Binding-site contacts:
Ligand atom CB contacts residue HEM1 of chain 1.L at 3.8 Å.
Ligand atom N1 contacts residue GOL1 of chain 1.O at 3.4 Å (h-bond).
Ligand atom N contacts residue GLN183 of chain 1.B at 2.6 Å (h-bond).
Ligand atom NO contacts residue PRO270 of chain 1.B at 3.9 Å.
Ligand atom O3 contacts residue TRP292 of chain 1.B at 2.9 Å (h-bond).
Ligand atom CD contacts residue VAL272 of chain 1.B at 3.9 Å (hydrophobic).
Ligand atom O2 contacts residue PRO270 of chain 1.B at 3.9 Å.
Ligand atom CB contacts residue GLN183 of chain 1.B at 3.4 Å.
Ligand atom O contacts residue GLN183 of chain 1.B at 2.9 Å (h-bond).
Ligand atom O2 contacts residue GLY291 of chain 1.B at 3.0 Å (h-bond).
Ligand atom CD contacts residue GLU297 of chain 1.B at 3.7 Å.
Ligand atom N1' contacts residue SER182 of chain 1.B at 3.7 Å.
Ligand atom N1 contacts residue TRP383 of chain 1.B at 3.9 Å.
Ligand atom CB' contacts residue HEM1 of chain 1.L at 4.0 Å.
Ligand atom C contacts residue GLN183 of chain 1.B at 3.3 Å.
Ligand atom C' contacts residue ASN274 of chain 1.B at 3.7 Å.
Ligand atom CA contacts residue GLN183 of chain 1.B at 3.2 Å.
Ligand atom CA contacts residue HEM1 of chain 1.L at 3.4 Å.
Ligand atom O2 contacts residue SER290 of chain 1.B at 3.5 Å.
Ligand atom O3 contacts residue HEM1 of chain 1.L at 3.6 Å.
Ligand atom N1' contacts residue ASN274 of chain 1.B at 2.7 Å (h-bond).
Ligand atom NH2 contacts residue TRP292 of chain 1.B at 3.2 Å (h-bond).
Ligand atom CG contacts residue GLU297 of chain 1.B at 3.2 Å.
Ligand atom NO contacts residue HEM1 of chain 1.L at 3.8 Å.
Ligand atom O3 contacts residue PRO270 of chain 1.B at 3.5 Å.
Ligand atom NE contacts residue GLU297 of chain 1.B at 2.9 Å (salt-bridge).
Ligand atom CZ contacts residue GLU297 of chain 1.B at 3.7 Å.
Ligand atom NH2 contacts residue PRO270 of chain 1.B at 3.9 Å.
Ligand atom O' contacts residue SER182 of chain 1.B at 3.6 Å (h-bond).
Ligand atom NO contacts residue GLY291 of chain 1.B at 3.4 Å (h-bond).
Ligand atom O3 contacts residue GLY291 of chain 1.B at 3.0 Å (h-bond).
Ligand atom O2 contacts residue PHE289 of chain 1.B at 3.7 Å.
Ligand atom CG contacts residue HEM1 of chain 1.L at 3.6 Å.
Ligand atom NH2 contacts residue HEM1 of chain 1.L at 3.5 Å.
Ligand atom NH2 contacts residue GLU297 of chain 1.B at 3.3 Å (salt-bridge).
Ligand atom CZ contacts residue PRO270 of chain 1.B at 4.0 Å (hydrophobic).
Ligand atom CB contacts residue VAL272 of chain 1.B at 3.8 Å (hydrophobic).
Ligand atom O' contacts residue VAL272 of chain 1.B at 3.8 Å.
Ligand atom O' contacts residue ASN274 of chain 1.B at 3.6 Å (h-bond).
Ligand atom O2 contacts residue HEM1 of chain 1.L at 3.4 Å.

Sequence of chain 1.B:
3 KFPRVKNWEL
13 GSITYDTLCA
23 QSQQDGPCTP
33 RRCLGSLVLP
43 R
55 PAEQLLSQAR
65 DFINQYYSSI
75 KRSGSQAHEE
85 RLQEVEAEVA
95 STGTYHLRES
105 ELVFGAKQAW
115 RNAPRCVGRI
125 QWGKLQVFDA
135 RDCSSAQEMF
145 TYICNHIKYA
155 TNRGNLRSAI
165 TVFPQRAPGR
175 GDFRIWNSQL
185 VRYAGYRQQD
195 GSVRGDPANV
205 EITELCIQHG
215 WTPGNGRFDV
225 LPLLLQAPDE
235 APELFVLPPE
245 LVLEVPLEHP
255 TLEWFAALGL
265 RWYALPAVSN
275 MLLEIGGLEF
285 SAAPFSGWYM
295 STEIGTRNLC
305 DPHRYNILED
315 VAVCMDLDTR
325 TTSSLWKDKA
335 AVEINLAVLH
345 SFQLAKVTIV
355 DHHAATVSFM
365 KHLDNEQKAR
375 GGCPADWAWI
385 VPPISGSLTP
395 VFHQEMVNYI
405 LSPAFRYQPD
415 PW

This small molecule binds to this protein.
Small molecule (SMILES): N=C(NCCC[C@H](N)C(=O)N[C@@H](CCN)C(N)=O)N[N+](=O)[O-]